A small-molecule ligand and the protein it binds are described below.
Small molecule (SMILES): Nc1ncnc2c1ncn2[C@H]1C[C@H](O)[C@@H](COP(=O)(O)O)O1

Sequence of chain 7.A:
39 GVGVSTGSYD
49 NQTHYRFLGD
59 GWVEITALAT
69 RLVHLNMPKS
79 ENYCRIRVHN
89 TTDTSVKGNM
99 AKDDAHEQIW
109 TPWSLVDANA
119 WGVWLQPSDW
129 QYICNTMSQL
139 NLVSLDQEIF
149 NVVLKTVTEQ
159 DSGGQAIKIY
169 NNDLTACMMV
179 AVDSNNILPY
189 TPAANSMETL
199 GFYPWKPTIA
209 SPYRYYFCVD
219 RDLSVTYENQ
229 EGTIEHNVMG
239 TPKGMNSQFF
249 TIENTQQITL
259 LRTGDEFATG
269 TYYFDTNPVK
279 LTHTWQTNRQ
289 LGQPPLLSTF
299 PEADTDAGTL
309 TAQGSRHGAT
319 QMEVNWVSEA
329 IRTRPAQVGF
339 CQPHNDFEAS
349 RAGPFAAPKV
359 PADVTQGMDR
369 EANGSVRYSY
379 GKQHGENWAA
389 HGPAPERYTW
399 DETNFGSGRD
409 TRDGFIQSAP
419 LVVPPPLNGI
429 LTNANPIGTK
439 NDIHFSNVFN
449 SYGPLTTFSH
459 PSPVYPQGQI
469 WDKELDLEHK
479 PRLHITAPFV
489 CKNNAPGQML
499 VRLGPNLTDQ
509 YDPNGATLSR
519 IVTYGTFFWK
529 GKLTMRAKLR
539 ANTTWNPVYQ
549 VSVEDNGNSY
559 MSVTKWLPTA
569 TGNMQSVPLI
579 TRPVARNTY

Binding-site contacts:
Ligand atom P contacts residue TYR271 of chain 7.A at 4.5 Å.
Ligand atom P contacts residue ASN491 of chain 7.A at 3.0 Å.
Ligand atom O5' contacts residue ASP273 of chain 7.A at 4.1 Å.
Ligand atom P contacts residue ASP273 of chain 7.A at 2.8 Å.
Ligand atom OP1 contacts residue TYR271 of chain 7.A at 3.1 Å (h-bond).
Ligand atom OP1 contacts residue PHE272 of chain 7.A at 3.4 Å.
Ligand atom OP1 contacts residue ASP273 of chain 7.A at 3.3 Å.
Ligand atom O5' contacts residue ASN491 of chain 7.A at 3.5 Å (h-bond).
Ligand atom P contacts residue PHE272 of chain 7.A at 4.3 Å.
Ligand atom OP1 contacts residue ASN491 of chain 7.A at 3.6 Å.
Ligand atom C5' contacts residue ASN491 of chain 7.A at 4.0 Å.
Ligand atom C5' contacts residue ASP273 of chain 7.A at 3.8 Å.
Ligand atom OP2 contacts residue ASP273 of chain 7.A at 2.4 Å.
Ligand atom OP2 contacts residue ASN491 of chain 7.A at 1.7 Å (h-bond).